A small-molecule ligand and the protein it binds are described below.
Small molecule (SMILES): CC(=O)N[C@@H]1[C@@H](O)[C@H](O)[C@@H](CO)O[C@H]1O

Binding-site contacts:
Ligand atom O6 contacts residue ASP903 of chain 1.A at 3.7 Å.
Ligand atom N2 contacts residue ASN904 of chain 1.A at 2.9 Å (h-bond).
Ligand atom C7 contacts residue ASN904 of chain 1.A at 3.3 Å.
Ligand atom O7 contacts residue ASN904 of chain 1.A at 3.4 Å (h-bond).
Ligand atom C1 contacts residue ASN904 of chain 1.A at 1.4 Å.
Ligand atom C6 contacts residue ASP903 of chain 1.A at 4.5 Å.
Ligand atom C8 contacts residue ASN904 of chain 1.A at 4.5 Å.
Ligand atom C1 contacts residue ASP903 of chain 1.A at 3.7 Å.
Ligand atom C5 contacts residue ASN904 of chain 1.A at 3.6 Å.
Ligand atom C5 contacts residue ASP903 of chain 1.A at 4.4 Å.
Ligand atom C4 contacts residue ASN904 of chain 1.A at 4.2 Å.
Ligand atom C3 contacts residue ASN904 of chain 1.A at 3.8 Å.
Ligand atom O5 contacts residue ASP903 of chain 1.A at 3.1 Å (salt-bridge).
Ligand atom O5 contacts residue ASN904 of chain 1.A at 2.4 Å (h-bond).
Ligand atom C2 contacts residue ASN904 of chain 1.A at 2.5 Å.

Sequence of chain 1.A:
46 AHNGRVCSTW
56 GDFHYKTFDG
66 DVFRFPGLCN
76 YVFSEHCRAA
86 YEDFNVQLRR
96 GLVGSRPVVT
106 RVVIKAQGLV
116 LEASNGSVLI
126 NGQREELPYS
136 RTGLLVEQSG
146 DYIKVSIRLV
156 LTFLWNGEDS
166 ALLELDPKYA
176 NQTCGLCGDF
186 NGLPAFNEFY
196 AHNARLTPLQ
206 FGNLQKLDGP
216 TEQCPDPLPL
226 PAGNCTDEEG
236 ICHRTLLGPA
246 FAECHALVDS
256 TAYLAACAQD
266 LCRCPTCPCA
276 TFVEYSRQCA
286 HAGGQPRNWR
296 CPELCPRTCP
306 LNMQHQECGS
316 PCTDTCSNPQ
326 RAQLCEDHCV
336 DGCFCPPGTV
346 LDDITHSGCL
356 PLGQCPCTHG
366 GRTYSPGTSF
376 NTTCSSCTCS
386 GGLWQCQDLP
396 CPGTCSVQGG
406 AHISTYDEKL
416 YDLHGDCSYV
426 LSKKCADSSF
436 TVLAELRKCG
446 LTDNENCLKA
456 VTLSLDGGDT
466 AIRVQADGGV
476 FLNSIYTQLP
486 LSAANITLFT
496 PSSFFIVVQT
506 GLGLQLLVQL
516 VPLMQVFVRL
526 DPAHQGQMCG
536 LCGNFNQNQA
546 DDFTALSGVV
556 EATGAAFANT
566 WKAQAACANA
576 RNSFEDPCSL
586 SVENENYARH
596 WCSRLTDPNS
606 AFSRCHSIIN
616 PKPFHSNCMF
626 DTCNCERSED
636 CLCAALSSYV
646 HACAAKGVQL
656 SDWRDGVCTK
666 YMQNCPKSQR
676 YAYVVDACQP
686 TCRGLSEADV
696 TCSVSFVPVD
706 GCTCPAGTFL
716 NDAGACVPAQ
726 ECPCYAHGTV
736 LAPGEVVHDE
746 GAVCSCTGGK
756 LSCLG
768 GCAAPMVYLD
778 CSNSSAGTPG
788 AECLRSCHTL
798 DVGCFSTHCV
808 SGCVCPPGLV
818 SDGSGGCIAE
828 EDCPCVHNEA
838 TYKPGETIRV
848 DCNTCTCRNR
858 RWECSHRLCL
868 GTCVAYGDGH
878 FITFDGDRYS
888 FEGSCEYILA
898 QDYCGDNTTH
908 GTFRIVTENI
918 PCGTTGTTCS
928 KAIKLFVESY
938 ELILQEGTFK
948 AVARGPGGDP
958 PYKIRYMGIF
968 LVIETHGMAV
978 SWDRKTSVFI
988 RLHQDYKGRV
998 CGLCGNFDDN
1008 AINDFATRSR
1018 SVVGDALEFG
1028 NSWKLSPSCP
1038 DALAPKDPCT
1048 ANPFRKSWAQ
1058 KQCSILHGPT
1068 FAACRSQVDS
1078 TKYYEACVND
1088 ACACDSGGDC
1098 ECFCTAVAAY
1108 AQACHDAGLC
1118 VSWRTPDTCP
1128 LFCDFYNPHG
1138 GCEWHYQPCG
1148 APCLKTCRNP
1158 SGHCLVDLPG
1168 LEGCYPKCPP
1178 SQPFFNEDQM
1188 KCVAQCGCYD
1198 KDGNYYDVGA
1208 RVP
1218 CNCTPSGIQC